This small molecule binds to this protein.
Small molecule (SMILES): CC(C)=CC[C@@H](O)C1=CC(=O)c2c(O)ccc(O)c2C1=O

Binding-site contacts:
Ligand atom O03 contacts residue PHE396 of chain 1.A at 3.8 Å.
Ligand atom O05 contacts residue HIS280 of chain 1.A at 4.2 Å.
Ligand atom C18 contacts residue SER239 of chain 1.A at 3.6 Å.
Ligand atom O04 contacts residue CO1 of chain 1.B at 2.5 Å.
Ligand atom C12 contacts residue PHE353 of chain 1.A at 3.7 Å (hydrophobic).
Ligand atom C14 contacts residue PHE364 of chain 1.A at 3.6 Å (hydrophobic).
Ligand atom O02 contacts residue PHE396 of chain 1.A at 3.1 Å.
Ligand atom O03 contacts residue SER239 of chain 1.A at 3.6 Å.
Ligand atom C15 contacts residue SER239 of chain 1.A at 4.0 Å.
Ligand atom C12 contacts residue HIS280 of chain 1.A at 3.9 Å.
Ligand atom C10 contacts residue LEU237 of chain 1.A at 4.0 Å (hydrophobic).
Ligand atom C16 contacts residue CO1 of chain 1.B at 3.5 Å.
Ligand atom C11 contacts residue CO1 of chain 1.B at 4.0 Å.
Ligand atom C21 contacts residue PHE353 of chain 1.A at 4.4 Å (hydrophobic).
Ligand atom C13 contacts residue PHE353 of chain 1.A at 3.9 Å (hydrophobic).
Ligand atom O01 contacts residue GLN265 of chain 1.A at 2.8 Å (h-bond).
Ligand atom O02 contacts residue GLN265 of chain 1.A at 4.3 Å.
Ligand atom O03 contacts residue LEU237 of chain 1.A at 3.1 Å.
Ligand atom C17 contacts residue PHE364 of chain 1.A at 4.0 Å (hydrophobic).
Ligand atom C15 contacts residue LEU237 of chain 1.A at 4.3 Å (hydrophobic).
Ligand atom C13 contacts residue HIS280 of chain 1.A at 3.5 Å.
Ligand atom O04 contacts residue HIS280 of chain 1.A at 3.0 Å.
Ligand atom C08 contacts residue GLN265 of chain 1.A at 4.4 Å.
Ligand atom C06 contacts residue GLN265 of chain 1.A at 3.6 Å.
Ligand atom C20 contacts residue PHE364 of chain 1.A at 3.7 Å (hydrophobic).
Ligand atom O04 contacts residue GLU366 of chain 1.A at 3.8 Å.
Ligand atom O01 contacts residue GLN279 of chain 1.A at 3.6 Å.
Ligand atom O02 contacts residue LEU237 of chain 1.A at 3.0 Å.
Ligand atom C13 contacts residue CO1 of chain 1.B at 3.6 Å.
Ligand atom O04 contacts residue PHE353 of chain 1.A at 3.4 Å.
Ligand atom O05 contacts residue PHE391 of chain 1.A at 3.4 Å (h-bond).
Ligand atom C20 contacts residue MET307 of chain 1.A at 3.5 Å (hydrophobic).
Ligand atom C19 contacts residue PHE391 of chain 1.A at 3.5 Å (hydrophobic).
Ligand atom O01 contacts residue LEU237 of chain 1.A at 4.0 Å.
Ligand atom C11 contacts residue PHE391 of chain 1.A at 4.3 Å (hydrophobic).
Ligand atom C10 contacts residue PHE396 of chain 1.A at 3.8 Å (hydrophobic).
Ligand atom C11 contacts residue HIS280 of chain 1.A at 4.3 Å.
Ligand atom O05 contacts residue CO1 of chain 1.B at 2.3 Å.
Ligand atom C16 contacts residue PHE391 of chain 1.A at 3.7 Å (hydrophobic).
Ligand atom O05 contacts residue HIS198 of chain 1.A at 4.0 Å.

Sequence of chain 1.A:
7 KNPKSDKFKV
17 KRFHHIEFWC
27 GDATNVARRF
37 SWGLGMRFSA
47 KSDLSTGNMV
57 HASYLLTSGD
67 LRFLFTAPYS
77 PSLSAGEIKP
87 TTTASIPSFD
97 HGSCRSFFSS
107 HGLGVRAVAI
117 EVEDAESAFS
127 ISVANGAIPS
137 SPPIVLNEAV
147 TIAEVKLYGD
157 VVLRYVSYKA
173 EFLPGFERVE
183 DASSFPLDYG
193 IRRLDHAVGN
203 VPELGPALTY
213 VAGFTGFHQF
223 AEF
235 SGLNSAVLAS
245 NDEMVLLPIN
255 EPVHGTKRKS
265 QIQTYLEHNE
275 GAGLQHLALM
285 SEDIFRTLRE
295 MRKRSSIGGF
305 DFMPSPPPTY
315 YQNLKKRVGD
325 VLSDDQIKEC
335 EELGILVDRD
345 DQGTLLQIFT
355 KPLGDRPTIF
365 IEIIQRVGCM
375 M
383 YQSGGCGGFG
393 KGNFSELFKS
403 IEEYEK